Sequence of chain 1.D:
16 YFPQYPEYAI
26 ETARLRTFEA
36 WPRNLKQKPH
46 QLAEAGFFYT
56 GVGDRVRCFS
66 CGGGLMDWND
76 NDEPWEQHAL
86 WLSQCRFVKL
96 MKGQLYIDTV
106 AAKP

This small molecule binds to this protein.
Small molecule (SMILES): CC[C@H](C)[C@H](NC(=O)[C@H](Cc1ccccc1)NC(=O)[C@@H]1CCCN1C(=O)[C@@H]1CCCN1)C(=O)N[C@@H](CO)C(=O)N[C@@H](CC(C)C)C(=O)N[C@H](C=O)CC(N)=O

Binding-site contacts:
Ligand atom CD1 contacts residue GLY69 of chain 1.D at 3.6 Å.
Ligand atom CB contacts residue ASP72 of chain 1.D at 3.3 Å.
Ligand atom CD2 contacts residue GLN82 of chain 1.D at 3.6 Å.
Ligand atom CA contacts residue MET71 of chain 1.D at 3.4 Å (hydrophobic).
Ligand atom O contacts residue MET71 of chain 1.D at 3.2 Å (h-bond).
Ligand atom CB contacts residue ASN74 of chain 1.D at 3.2 Å.
Ligand atom CG contacts residue LEU70 of chain 1.D at 3.6 Å (hydrophobic).
Ligand atom CD1 contacts residue TRP73 of chain 1.D at 3.2 Å (hydrophobic).
Ligand atom O contacts residue GLY69 of chain 1.D at 3.6 Å (h-bond).
Ligand atom CG contacts residue ASN74 of chain 1.D at 3.2 Å.
Ligand atom N contacts residue GLY69 of chain 1.D at 2.8 Å (h-bond).
Ligand atom CD1 contacts residue ARG62 of chain 1.D at 3.6 Å.
Ligand atom C contacts residue MET71 of chain 1.D at 3.6 Å (hydrophobic).
Ligand atom CG contacts residue MET71 of chain 1.D at 3.3 Å (hydrophobic).
Ligand atom CB contacts residue ASP72 of chain 1.D at 3.5 Å.
Ligand atom ND2 contacts residue ASN74 of chain 1.D at 3.0 Å.
Ligand atom ND2 contacts residue ASP77 of chain 1.D at 2.3 Å (salt-bridge).
Ligand atom CA contacts residue GLY69 of chain 1.D at 3.8 Å.
Ligand atom CE1 contacts residue ARG62 of chain 1.D at 3.5 Å.
Ligand atom ND2 contacts residue ASP72 of chain 1.D at 3.1 Å (salt-bridge).
Ligand atom CE2 contacts residue VAL61 of chain 1.D at 3.0 Å (hydrophobic).
Ligand atom CA contacts residue GLY69 of chain 1.D at 3.6 Å.
Ligand atom CG contacts residue ASP77 of chain 1.D at 3.5 Å.
Ligand atom CD2 contacts residue LEU70 of chain 1.D at 3.5 Å (hydrophobic).
Ligand atom CG2 contacts residue TRP86 of chain 1.D at 3.2 Å (hydrophobic).
Ligand atom N contacts residue ASP72 of chain 1.D at 3.4 Å (salt-bridge).
Ligand atom CZ contacts residue ARG60 of chain 1.D at 3.3 Å.
Ligand atom C contacts residue GLY69 of chain 1.D at 3.8 Å.
Ligand atom O contacts residue LEU70 of chain 1.D at 3.5 Å.
Ligand atom OG contacts residue ASP72 of chain 1.D at 2.5 Å (salt-bridge).
Ligand atom CE2 contacts residue ARG60 of chain 1.D at 3.5 Å.
Ligand atom CB contacts residue MET71 of chain 1.D at 3.7 Å (hydrophobic).
Ligand atom CD2 contacts residue LEU70 of chain 1.D at 3.4 Å (hydrophobic).
Ligand atom N contacts residue MET71 of chain 1.D at 2.7 Å (h-bond).
Ligand atom CD2 contacts residue GLY69 of chain 1.D at 3.2 Å.
Ligand atom CB contacts residue MET71 of chain 1.D at 3.1 Å (hydrophobic).
Ligand atom CG contacts residue ASP72 of chain 1.D at 3.6 Å.
Ligand atom CE2 contacts residue GLY69 of chain 1.D at 3.4 Å.
Ligand atom CB contacts residue GLY69 of chain 1.D at 3.5 Å.
Ligand atom O contacts residue ARG62 of chain 1.D at 2.7 Å (salt-bridge).